Sequence of chain 1.A:
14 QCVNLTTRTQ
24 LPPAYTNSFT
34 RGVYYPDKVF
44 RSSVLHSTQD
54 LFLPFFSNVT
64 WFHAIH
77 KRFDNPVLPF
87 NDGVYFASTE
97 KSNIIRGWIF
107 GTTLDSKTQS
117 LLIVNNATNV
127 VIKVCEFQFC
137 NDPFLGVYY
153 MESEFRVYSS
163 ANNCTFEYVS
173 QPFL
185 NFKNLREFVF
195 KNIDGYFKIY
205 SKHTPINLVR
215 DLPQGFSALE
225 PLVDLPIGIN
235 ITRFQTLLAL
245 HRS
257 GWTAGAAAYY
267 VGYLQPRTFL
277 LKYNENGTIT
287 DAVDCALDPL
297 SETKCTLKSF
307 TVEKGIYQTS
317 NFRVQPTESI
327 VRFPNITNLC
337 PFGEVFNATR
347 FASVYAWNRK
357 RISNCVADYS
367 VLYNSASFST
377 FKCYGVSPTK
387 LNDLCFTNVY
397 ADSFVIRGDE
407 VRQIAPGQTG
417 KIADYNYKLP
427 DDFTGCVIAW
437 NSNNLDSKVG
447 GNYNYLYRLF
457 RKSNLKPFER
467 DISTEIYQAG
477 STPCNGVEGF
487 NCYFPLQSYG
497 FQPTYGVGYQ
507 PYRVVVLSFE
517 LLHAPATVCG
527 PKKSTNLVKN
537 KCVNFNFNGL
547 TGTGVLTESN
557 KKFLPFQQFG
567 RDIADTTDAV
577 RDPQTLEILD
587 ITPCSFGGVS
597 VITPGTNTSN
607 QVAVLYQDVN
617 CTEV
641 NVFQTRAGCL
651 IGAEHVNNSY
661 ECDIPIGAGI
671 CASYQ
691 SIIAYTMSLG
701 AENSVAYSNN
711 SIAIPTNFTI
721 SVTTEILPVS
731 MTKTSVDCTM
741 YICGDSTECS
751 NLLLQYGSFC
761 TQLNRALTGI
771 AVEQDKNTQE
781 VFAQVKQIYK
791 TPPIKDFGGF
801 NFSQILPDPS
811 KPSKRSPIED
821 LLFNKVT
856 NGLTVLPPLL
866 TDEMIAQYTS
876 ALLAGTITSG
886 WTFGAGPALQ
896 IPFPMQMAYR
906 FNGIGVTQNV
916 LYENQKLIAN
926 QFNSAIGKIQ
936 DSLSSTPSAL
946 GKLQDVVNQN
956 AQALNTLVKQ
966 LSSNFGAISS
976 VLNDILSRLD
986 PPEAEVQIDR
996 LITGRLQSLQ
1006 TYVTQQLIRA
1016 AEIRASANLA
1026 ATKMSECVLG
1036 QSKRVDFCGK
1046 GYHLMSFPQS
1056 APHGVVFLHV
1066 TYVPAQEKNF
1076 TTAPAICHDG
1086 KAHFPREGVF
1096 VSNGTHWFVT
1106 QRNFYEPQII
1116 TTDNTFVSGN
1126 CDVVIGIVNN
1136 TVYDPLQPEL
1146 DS

Binding-site contacts:
Ligand atom C5 contacts residue ASN1074 of chain 1.A at 3.6 Å.
Ligand atom O7 contacts residue ASN1074 of chain 1.A at 3.6 Å (h-bond).
Ligand atom C4 contacts residue ALA706 of chain 1.A at 4.1 Å (hydrophobic).
Ligand atom C8 contacts residue GLU1072 of chain 1.A at 3.4 Å.
Ligand atom C2 contacts residue ASN1074 of chain 1.A at 2.5 Å.
Ligand atom C3 contacts residue ASN1074 of chain 1.A at 3.8 Å.
Ligand atom O4 contacts residue ALA706 of chain 1.A at 3.6 Å.
Ligand atom C5 contacts residue ALA706 of chain 1.A at 3.7 Å (hydrophobic).
Ligand atom C1 contacts residue GLN895 of chain 1.B at 4.3 Å.
Ligand atom C8 contacts residue ASN1074 of chain 1.A at 4.1 Å.
Ligand atom C8 contacts residue LYS1073 of chain 1.A at 4.1 Å.
Ligand atom C7 contacts residue ASN1074 of chain 1.A at 3.4 Å.
Ligand atom C7 contacts residue ALA706 of chain 1.A at 4.0 Å (hydrophobic).
Ligand atom O7 contacts residue SER704 of chain 1.A at 4.1 Å.
Ligand atom O5 contacts residue ASN1074 of chain 1.A at 2.3 Å (h-bond).
Ligand atom C8 contacts residue ALA706 of chain 1.A at 4.3 Å (hydrophobic).
Ligand atom C6 contacts residue ALA706 of chain 1.A at 4.4 Å (hydrophobic).
Ligand atom C4 contacts residue ASN1074 of chain 1.A at 4.2 Å.
Ligand atom N2 contacts residue ASN1074 of chain 1.A at 2.9 Å (h-bond).
Ligand atom C1 contacts residue ASN1074 of chain 1.A at 1.4 Å.
Ligand atom O7 contacts residue ALA706 of chain 1.A at 3.7 Å.
Ligand atom C3 contacts residue ALA706 of chain 1.A at 4.3 Å (hydrophobic).

Sequence of chain 1.B:
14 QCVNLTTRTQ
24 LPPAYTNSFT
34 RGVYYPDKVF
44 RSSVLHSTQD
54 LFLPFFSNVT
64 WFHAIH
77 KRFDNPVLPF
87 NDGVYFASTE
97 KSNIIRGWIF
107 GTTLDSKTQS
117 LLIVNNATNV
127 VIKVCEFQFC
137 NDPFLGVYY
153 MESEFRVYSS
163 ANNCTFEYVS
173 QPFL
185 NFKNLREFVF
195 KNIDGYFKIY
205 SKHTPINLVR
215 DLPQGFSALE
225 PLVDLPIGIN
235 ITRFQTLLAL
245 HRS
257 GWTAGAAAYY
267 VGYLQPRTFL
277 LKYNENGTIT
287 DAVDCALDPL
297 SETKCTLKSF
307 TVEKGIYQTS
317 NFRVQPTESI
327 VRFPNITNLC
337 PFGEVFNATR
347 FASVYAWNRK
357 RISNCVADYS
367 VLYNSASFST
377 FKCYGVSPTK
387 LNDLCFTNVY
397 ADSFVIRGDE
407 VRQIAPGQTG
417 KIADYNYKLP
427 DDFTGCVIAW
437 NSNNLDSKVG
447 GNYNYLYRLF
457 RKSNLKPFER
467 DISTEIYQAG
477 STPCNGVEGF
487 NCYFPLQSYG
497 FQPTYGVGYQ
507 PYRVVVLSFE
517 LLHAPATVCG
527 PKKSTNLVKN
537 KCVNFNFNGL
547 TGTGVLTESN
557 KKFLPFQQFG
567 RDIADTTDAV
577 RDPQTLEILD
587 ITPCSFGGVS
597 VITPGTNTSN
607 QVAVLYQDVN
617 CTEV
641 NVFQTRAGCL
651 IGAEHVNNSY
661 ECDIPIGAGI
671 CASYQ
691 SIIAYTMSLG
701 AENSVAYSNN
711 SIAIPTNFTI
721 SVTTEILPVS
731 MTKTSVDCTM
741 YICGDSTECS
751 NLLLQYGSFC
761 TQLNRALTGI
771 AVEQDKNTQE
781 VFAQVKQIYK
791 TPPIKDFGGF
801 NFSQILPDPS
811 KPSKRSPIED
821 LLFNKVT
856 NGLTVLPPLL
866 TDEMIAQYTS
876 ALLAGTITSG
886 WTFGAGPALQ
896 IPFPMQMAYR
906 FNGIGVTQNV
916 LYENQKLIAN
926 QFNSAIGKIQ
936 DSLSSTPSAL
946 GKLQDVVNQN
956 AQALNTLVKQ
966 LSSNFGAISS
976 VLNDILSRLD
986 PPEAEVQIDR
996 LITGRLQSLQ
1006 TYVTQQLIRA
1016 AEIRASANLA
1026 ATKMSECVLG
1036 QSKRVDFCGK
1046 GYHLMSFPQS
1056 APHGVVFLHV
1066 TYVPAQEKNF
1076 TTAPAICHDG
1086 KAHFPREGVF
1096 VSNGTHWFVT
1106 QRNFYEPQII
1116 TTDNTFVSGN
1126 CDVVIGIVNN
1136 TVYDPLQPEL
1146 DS

This protein binds this small molecule.
Small molecule (SMILES): CC(=O)N[C@H]1[C@H](O[C@H]2[C@H](O)[C@@H](NC(C)=O)CO[C@@H]2CO)O[C@H](CO)[C@@H](O)[C@@H]1O